Binding-site contacts:
Ligand atom C4 contacts residue ASN337 of chain 1.D at 4.2 Å.
Ligand atom O5 contacts residue GLN306 of chain 1.D at 4.2 Å.
Ligand atom C1 contacts residue ASN337 of chain 1.D at 1.4 Å.
Ligand atom C7 contacts residue HIS334 of chain 1.D at 3.9 Å.
Ligand atom O7 contacts residue ASN337 of chain 1.D at 4.5 Å.
Ligand atom C5 contacts residue ASN337 of chain 1.D at 3.6 Å.
Ligand atom C2 contacts residue ASN337 of chain 1.D at 2.5 Å.
Ligand atom O4 contacts residue HIS334 of chain 1.D at 3.9 Å.
Ligand atom O6 contacts residue ASN337 of chain 1.D at 3.6 Å.
Ligand atom O3 contacts residue GLN306 of chain 1.D at 3.7 Å.
Ligand atom C3 contacts residue GLN306 of chain 1.D at 4.3 Å.
Ligand atom C7 contacts residue SER302 of chain 1.D at 4.4 Å.
Ligand atom O7 contacts residue GLN306 of chain 1.D at 4.0 Å.
Ligand atom N2 contacts residue SER302 of chain 1.D at 4.1 Å.
Ligand atom C3 contacts residue ASN337 of chain 1.D at 3.8 Å.
Ligand atom C6 contacts residue ASN337 of chain 1.D at 4.3 Å.
Ligand atom C3 contacts residue HIS334 of chain 1.D at 4.3 Å.
Ligand atom O5 contacts residue ASN337 of chain 1.D at 2.4 Å (h-bond).
Ligand atom N2 contacts residue ASN337 of chain 1.D at 2.9 Å (h-bond).
Ligand atom C4 contacts residue GLN306 of chain 1.D at 4.2 Å.
Ligand atom C8 contacts residue ASN337 of chain 1.D at 4.4 Å.
Ligand atom C2 contacts residue GLN306 of chain 1.D at 4.1 Å.
Ligand atom O3 contacts residue SER302 of chain 1.D at 4.1 Å.
Ligand atom O7 contacts residue HIS334 of chain 1.D at 2.7 Å (h-bond).
Ligand atom C3 contacts residue SER302 of chain 1.D at 4.1 Å.
Ligand atom C8 contacts residue SER302 of chain 1.D at 4.4 Å.
Ligand atom C7 contacts residue ASN337 of chain 1.D at 3.9 Å.

Sequence of chain 1.D:
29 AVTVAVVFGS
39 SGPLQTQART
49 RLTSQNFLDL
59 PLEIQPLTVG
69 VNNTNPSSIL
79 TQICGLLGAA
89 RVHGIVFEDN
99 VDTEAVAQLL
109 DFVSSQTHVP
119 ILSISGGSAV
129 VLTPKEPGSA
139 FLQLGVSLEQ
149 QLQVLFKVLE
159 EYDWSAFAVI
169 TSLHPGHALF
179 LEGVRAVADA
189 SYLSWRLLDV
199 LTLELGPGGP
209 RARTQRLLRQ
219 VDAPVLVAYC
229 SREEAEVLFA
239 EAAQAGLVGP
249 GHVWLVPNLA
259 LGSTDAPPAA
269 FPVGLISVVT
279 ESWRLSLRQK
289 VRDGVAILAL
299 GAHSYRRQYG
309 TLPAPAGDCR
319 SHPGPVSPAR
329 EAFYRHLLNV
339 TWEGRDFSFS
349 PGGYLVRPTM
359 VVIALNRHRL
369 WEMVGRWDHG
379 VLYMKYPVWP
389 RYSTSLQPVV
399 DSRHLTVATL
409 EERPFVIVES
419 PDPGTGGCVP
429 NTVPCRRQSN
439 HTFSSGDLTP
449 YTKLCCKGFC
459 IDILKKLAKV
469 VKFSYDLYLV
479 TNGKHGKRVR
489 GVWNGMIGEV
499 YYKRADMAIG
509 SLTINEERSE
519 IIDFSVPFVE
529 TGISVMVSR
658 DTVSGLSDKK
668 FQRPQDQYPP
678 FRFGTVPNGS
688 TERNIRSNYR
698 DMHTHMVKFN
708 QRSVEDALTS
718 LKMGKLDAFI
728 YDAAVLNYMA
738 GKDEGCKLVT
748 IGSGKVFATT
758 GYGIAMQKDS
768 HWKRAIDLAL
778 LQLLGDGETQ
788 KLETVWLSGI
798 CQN

The protein below binds the small molecule below.
Small molecule (SMILES): CC(=O)N[C@H]1[C@H](O[C@H]2[C@H](O)[C@@H](NC(C)=O)CO[C@@H]2CO)O[C@H](CO)[C@@H](O)[C@@H]1O